The small molecule below binds the protein below.
Small molecule (SMILES): CC(=O)N[C@H]1[C@H](O[C@H]2[C@H](O)[C@@H](NC(C)=O)CO[C@@H]2CO)O[C@H](CO)[C@@H](O[C@H]2O[C@H](CO)[C@@H](O)[C@H](O[C@H]3O[C@H](CO)[C@@H](O)[C@H](O)[C@@H]3O[C@H]3O[C@H](CO)[C@@H](O)[C@H](O)[C@@H]3O)[C@@H]2O)[C@@H]1O

Sequence of chain 3.G:
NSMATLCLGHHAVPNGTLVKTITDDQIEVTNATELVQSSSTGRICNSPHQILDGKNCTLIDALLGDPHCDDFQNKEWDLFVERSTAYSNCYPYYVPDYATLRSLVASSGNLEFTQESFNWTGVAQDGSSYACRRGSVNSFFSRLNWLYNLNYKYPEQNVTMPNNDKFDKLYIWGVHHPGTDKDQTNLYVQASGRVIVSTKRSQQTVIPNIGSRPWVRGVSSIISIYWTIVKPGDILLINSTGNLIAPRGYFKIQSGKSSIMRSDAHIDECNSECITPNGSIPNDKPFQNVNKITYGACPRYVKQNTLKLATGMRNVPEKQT

Binding-site contacts:
Ligand atom C1 contacts residue SER219 of chain 3.G at 4.1 Å.
Ligand atom C3 contacts residue SER219 of chain 3.G at 4.0 Å.
Ligand atom C1 contacts residue NAG1 of chain 1.CA at 4.3 Å.
Ligand atom C3 contacts residue TRP222 of chain 3.G at 3.8 Å (hydrophobic).
Ligand atom O6 contacts residue THR167 of chain 1.G at 4.0 Å.
Ligand atom O5 contacts residue LEU244 of chain 1.G at 4.3 Å.
Ligand atom O4 contacts residue TRP222 of chain 3.G at 2.7 Å (h-bond).
Ligand atom N2 contacts residue SER219 of chain 3.G at 2.8 Å (h-bond).
Ligand atom C8 contacts residue SER219 of chain 3.G at 3.3 Å.
Ligand atom O7 contacts residue NAG1 of chain 1.CA at 3.4 Å (h-bond).
Ligand atom C1 contacts residue ASN165 of chain 1.G at 1.4 Å.
Ligand atom O2 contacts residue TRP222 of chain 3.G at 4.0 Å.
Ligand atom C6 contacts residue TRP222 of chain 3.G at 4.3 Å (hydrophobic).
Ligand atom C7 contacts residue ASN165 of chain 1.G at 3.8 Å.
Ligand atom N2 contacts residue NAG1 of chain 1.CA at 3.6 Å (h-bond).
Ligand atom C7 contacts residue SER219 of chain 3.G at 3.5 Å.
Ligand atom O7 contacts residue NAG2 of chain 1.CA at 4.1 Å.
Ligand atom C3 contacts residue ASN165 of chain 1.G at 3.8 Å.
Ligand atom O7 contacts residue ILE242 of chain 1.G at 4.1 Å.
Ligand atom C8 contacts residue NAG1 of chain 1.CA at 3.5 Å.
Ligand atom C8 contacts residue NAG2 of chain 1.CA at 3.8 Å.
Ligand atom C2 contacts residue ASN165 of chain 1.G at 2.5 Å.
Ligand atom C2 contacts residue TRP222 of chain 3.G at 4.1 Å (hydrophobic).
Ligand atom C4 contacts residue TRP222 of chain 3.G at 3.8 Å (hydrophobic).
Ligand atom C4 contacts residue ASN165 of chain 1.G at 4.2 Å.
Ligand atom O5 contacts residue ASN165 of chain 1.G at 2.3 Å (h-bond).
Ligand atom C8 contacts residue THR187 of chain 3.G at 4.4 Å.
Ligand atom C2 contacts residue SER219 of chain 3.G at 3.7 Å.
Ligand atom C5 contacts residue ASN165 of chain 1.G at 3.6 Å.
Ligand atom C8 contacts residue TRP222 of chain 3.G at 3.1 Å (hydrophobic).
Ligand atom C8 contacts residue PRO221 of chain 3.G at 3.8 Å (hydrophobic).
Ligand atom C2 contacts residue TRP222 of chain 3.G at 3.7 Å (hydrophobic).
Ligand atom O6 contacts residue TRP222 of chain 3.G at 3.3 Å.
Ligand atom O3 contacts residue TRP222 of chain 3.G at 4.0 Å.
Ligand atom C2 contacts residue NAG1 of chain 1.CA at 4.2 Å.
Ligand atom C7 contacts residue NAG1 of chain 1.CA at 3.2 Å.
Ligand atom C5 contacts residue LEU244 of chain 1.G at 4.3 Å (hydrophobic).
Ligand atom O7 contacts residue THR167 of chain 1.G at 3.9 Å.
Ligand atom N2 contacts residue ASN165 of chain 1.G at 2.9 Å (h-bond).
Ligand atom O7 contacts residue ASN165 of chain 1.G at 4.2 Å.

Sequence of chain 1.G:
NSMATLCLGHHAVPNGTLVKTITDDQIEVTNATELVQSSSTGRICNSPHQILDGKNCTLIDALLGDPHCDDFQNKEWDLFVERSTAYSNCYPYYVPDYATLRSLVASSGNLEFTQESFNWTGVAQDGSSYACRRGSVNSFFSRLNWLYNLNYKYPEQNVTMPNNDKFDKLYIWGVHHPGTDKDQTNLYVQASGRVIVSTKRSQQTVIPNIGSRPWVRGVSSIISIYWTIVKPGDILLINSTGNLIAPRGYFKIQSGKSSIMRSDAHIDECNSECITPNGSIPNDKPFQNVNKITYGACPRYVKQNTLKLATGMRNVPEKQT